Binding-site contacts:
Ligand atom CL2 contacts residue LYS55 of chain 1.A at 3.6 Å.
Ligand atom CL2 contacts residue VAL33 of chain 1.A at 3.6 Å.
Ligand atom C4 contacts residue VAL102 of chain 1.A at 3.5 Å (hydrophobic).
Ligand atom CL3 contacts residue GLY108 of chain 1.A at 3.7 Å.
Ligand atom C22 contacts residue CYS104 of chain 1.A at 1.8 Å (hydrophobic).
Ligand atom C22 contacts residue ALA105 of chain 1.A at 3.6 Å (hydrophobic).
Ligand atom C15 contacts residue ALA105 of chain 1.A at 3.5 Å (hydrophobic).
Ligand atom C2 contacts residue ASP173 of chain 1.A at 3.6 Å.
Ligand atom N3 contacts residue ALA105 of chain 1.A at 2.7 Å (h-bond).
Ligand atom C13 contacts residue ALA105 of chain 1.A at 3.6 Å (hydrophobic).
Ligand atom N4 contacts residue CYS104 of chain 1.A at 3.4 Å (h-bond).
Ligand atom O4 contacts residue LEU25 of chain 1.A at 3.6 Å.
Ligand atom N4 contacts residue ALA105 of chain 1.A at 3.0 Å (h-bond).
Ligand atom CL1 contacts residue ALA172 of chain 1.A at 3.3 Å.
Ligand atom C6 contacts residue GLU72 of chain 1.A at 3.7 Å.
Ligand atom C19 contacts residue GLY108 of chain 1.A at 3.5 Å.
Ligand atom C1 contacts residue ASP173 of chain 1.A at 3.6 Å.
Ligand atom C13 contacts residue CYS104 of chain 1.A at 3.7 Å (hydrophobic).
Ligand atom N2 contacts residue LEU162 of chain 1.A at 3.4 Å.
Ligand atom C14 contacts residue ALA105 of chain 1.A at 3.3 Å (hydrophobic).
Ligand atom C8 contacts residue GLU72 of chain 1.A at 3.4 Å.
Ligand atom O1 contacts residue ASP173 of chain 1.A at 2.9 Å (salt-bridge).
Ligand atom C12 contacts residue ALA105 of chain 1.A at 3.7 Å (hydrophobic).
Ligand atom C7 contacts residue PHE174 of chain 1.A at 3.6 Å (hydrophobic).
Ligand atom C13 contacts residue GLU103 of chain 1.A at 3.3 Å.
Ligand atom O2 contacts residue LYS55 of chain 1.A at 3.6 Å.
Ligand atom N2 contacts residue CYS104 of chain 1.A at 3.5 Å.
Ligand atom C21 contacts residue CYS104 of chain 1.A at 2.7 Å (hydrophobic).
Ligand atom CL1 contacts residue LEU162 of chain 1.A at 3.7 Å.
Ligand atom O4 contacts residue ARG35 of chain 1.A at 2.9 Å.
Ligand atom C7 contacts residue ASP173 of chain 1.A at 3.4 Å.
Ligand atom O2 contacts residue VAL102 of chain 1.A at 3.7 Å.
Ligand atom C7 contacts residue MET76 of chain 1.A at 3.6 Å (hydrophobic).
Ligand atom C20 contacts residue CYS104 of chain 1.A at 3.2 Å (hydrophobic).
Ligand atom N2 contacts residue ALA105 of chain 1.A at 2.8 Å (h-bond).
Ligand atom C13 contacts residue LEU162 of chain 1.A at 3.4 Å (hydrophobic).
Ligand atom O3 contacts residue VAL102 of chain 1.A at 3.7 Å.
Ligand atom O3 contacts residue ALA53 of chain 1.A at 3.6 Å.
Ligand atom C7 contacts residue ILE86 of chain 1.A at 3.7 Å (hydrophobic).
Ligand atom C3 contacts residue VAL102 of chain 1.A at 3.7 Å (hydrophobic).

This protein binds this small molecule.
Small molecule (SMILES): CCC(=O)Nc1cc(Cl)cc(Cl)c1Nc1ncc(OCc2c(Cl)c(OC)cc(OC)c2Cl)cn1

Sequence of chain 1.A:
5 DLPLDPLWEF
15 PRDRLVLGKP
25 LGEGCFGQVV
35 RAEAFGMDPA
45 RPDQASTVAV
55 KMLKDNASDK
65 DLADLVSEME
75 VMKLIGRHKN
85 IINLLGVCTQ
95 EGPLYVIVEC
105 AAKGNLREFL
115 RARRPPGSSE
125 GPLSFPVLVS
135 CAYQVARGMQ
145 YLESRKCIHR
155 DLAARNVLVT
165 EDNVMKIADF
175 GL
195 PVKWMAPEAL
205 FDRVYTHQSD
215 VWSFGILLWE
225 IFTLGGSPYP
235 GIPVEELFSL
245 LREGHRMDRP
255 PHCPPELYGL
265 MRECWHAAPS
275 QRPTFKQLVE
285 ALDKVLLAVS